Sequence of chain 19.E:
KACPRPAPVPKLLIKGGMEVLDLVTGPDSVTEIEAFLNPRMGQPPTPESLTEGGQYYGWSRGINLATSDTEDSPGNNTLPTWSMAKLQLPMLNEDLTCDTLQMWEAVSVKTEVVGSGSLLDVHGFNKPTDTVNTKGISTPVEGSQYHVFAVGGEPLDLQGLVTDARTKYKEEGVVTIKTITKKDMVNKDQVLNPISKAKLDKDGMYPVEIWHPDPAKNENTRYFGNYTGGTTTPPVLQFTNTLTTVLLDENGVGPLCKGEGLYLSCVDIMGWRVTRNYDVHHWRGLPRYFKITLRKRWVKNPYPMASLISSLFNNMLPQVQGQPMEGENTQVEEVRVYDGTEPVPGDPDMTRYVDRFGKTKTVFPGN

The small molecule below binds the protein below.
Small molecule (SMILES): CC(=O)N[C@H]1[C@H]([C@H](O)[C@H](O)CO)O[C@@](O[C@H]2[C@@H](O)[C@@H](CO)O[C@@H](O[C@H]3[C@H](O)[C@@H](O)[C@H](O)O[C@@H]3CO)[C@@H]2O)(C(=O)O)C[C@@H]1O

Binding-site contacts:
Ligand atom C4 contacts residue HIS298 of chain 19.D at 3.7 Å.
Ligand atom C1 contacts residue TYR72 of chain 19.D at 3.8 Å (hydrophobic).
Ligand atom O1A contacts residue GLY78 of chain 19.D at 4.1 Å.
Ligand atom O4 contacts residue ILE79 of chain 19.D at 4.2 Å.
Ligand atom C11 contacts residue TYR72 of chain 19.D at 4.0 Å (hydrophobic).
Ligand atom O1B contacts residue TYR72 of chain 19.D at 4.0 Å.
Ligand atom O4 contacts residue TYR72 of chain 19.D at 3.9 Å.
Ligand atom C6 contacts residue THR94 of chain 19.D at 4.2 Å.
Ligand atom O4 contacts residue HIS298 of chain 19.D at 2.6 Å (h-bond).
Ligand atom O4 contacts residue ARG77 of chain 19.D at 4.3 Å.
Ligand atom O6 contacts residue ASN93 of chain 19.D at 3.4 Å (h-bond).
Ligand atom C3 contacts residue GLY78 of chain 19.D at 4.0 Å.
Ligand atom C5 contacts residue TYR72 of chain 19.D at 3.6 Å (hydrophobic).
Ligand atom C3 contacts residue ARG77 of chain 19.D at 3.4 Å.
Ligand atom C3 contacts residue VAL296 of chain 19.D at 3.5 Å (hydrophobic).
Ligand atom C4 contacts residue TYR72 of chain 19.D at 3.4 Å (hydrophobic).
Ligand atom C1 contacts residue ARG77 of chain 19.D at 3.4 Å.
Ligand atom C4 contacts residue VAL296 of chain 19.D at 4.2 Å (hydrophobic).
Ligand atom O1B contacts residue ARG77 of chain 19.D at 2.8 Å (salt-bridge).
Ligand atom O4 contacts residue VAL296 of chain 19.D at 4.0 Å.
Ligand atom O8 contacts residue ARG77 of chain 19.D at 3.6 Å.
Ligand atom C4 contacts residue GLY78 of chain 19.D at 3.8 Å.
Ligand atom C2 contacts residue ARG77 of chain 19.D at 4.0 Å.
Ligand atom O4 contacts residue THR291 of chain 19.D at 4.0 Å.
Ligand atom C6 contacts residue TYR72 of chain 19.D at 3.8 Å (hydrophobic).
Ligand atom O1A contacts residue ARG77 of chain 19.D at 2.8 Å (salt-bridge).
Ligand atom N5 contacts residue TYR72 of chain 19.D at 3.0 Å (h-bond).
Ligand atom O10 contacts residue THR291 of chain 19.D at 3.8 Å.
Ligand atom O3 contacts residue VAL296 of chain 19.D at 4.3 Å.
Ligand atom O3 contacts residue ASN80 of chain 19.D at 3.8 Å.
Ligand atom O4 contacts residue GLY78 of chain 19.D at 3.1 Å (h-bond).
Ligand atom O1A contacts residue TYR72 of chain 19.D at 3.3 Å.
Ligand atom C6 contacts residue ASN93 of chain 19.D at 3.2 Å.
Ligand atom C3 contacts residue HIS298 of chain 19.D at 3.9 Å.
Ligand atom C11 contacts residue ASP85 of chain 19.E at 3.6 Å.
Ligand atom O3 contacts residue GLY78 of chain 19.D at 3.8 Å.
Ligand atom O8 contacts residue TYR72 of chain 19.D at 3.7 Å.
Ligand atom C10 contacts residue TYR72 of chain 19.D at 3.8 Å (hydrophobic).
Ligand atom C4 contacts residue ARG77 of chain 19.D at 4.1 Å.
Ligand atom O3 contacts residue ARG77 of chain 19.D at 4.3 Å.

Sequence of chain 19.D:
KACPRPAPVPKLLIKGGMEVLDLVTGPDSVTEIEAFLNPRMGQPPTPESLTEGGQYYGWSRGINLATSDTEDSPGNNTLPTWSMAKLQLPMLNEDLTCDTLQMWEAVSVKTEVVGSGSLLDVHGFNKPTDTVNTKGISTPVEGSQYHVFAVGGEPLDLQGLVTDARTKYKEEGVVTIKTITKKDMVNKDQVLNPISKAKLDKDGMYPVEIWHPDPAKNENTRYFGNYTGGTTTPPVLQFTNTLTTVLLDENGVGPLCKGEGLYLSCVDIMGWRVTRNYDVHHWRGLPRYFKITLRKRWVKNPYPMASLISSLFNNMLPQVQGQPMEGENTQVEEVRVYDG